Sequence of chain 1.B:
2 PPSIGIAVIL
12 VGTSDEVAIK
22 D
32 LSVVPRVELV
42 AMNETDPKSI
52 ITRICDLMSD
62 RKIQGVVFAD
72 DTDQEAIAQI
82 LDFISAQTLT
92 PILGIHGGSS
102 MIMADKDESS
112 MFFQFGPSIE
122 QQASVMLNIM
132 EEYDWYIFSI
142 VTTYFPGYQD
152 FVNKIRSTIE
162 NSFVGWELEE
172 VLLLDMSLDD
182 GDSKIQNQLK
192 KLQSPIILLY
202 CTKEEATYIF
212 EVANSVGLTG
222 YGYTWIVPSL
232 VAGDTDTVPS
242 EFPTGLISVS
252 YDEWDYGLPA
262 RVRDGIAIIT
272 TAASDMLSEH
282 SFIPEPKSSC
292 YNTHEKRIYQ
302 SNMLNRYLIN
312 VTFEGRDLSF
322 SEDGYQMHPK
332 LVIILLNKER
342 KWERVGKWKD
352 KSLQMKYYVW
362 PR

Binding-site contacts:
Ligand atom C7 contacts residue ALA77 of chain 1.B at 4.3 Å (hydrophobic).
Ligand atom C01 contacts residue PRO48 of chain 1.B at 4.0 Å (hydrophobic).
Ligand atom C02 contacts residue PRO48 of chain 1.B at 4.1 Å (hydrophobic).
Ligand atom O2 contacts residue THR144 of chain 1.B at 3.9 Å.
Ligand atom C4 contacts residue ILE81 of chain 1.B at 3.8 Å (hydrophobic).
Ligand atom C19 contacts residue PRO147 of chain 1.B at 3.7 Å (hydrophobic).
Ligand atom C14 contacts residue GLN80 of chain 1.B at 3.8 Å.
Ligand atom O1 contacts residue GLN80 of chain 1.B at 3.1 Å (h-bond).
Ligand atom O2 contacts residue GLU206 of chain 1.B at 2.5 Å (salt-bridge).
Ligand atom C12 contacts residue GLN80 of chain 1.B at 3.1 Å.
Ligand atom C18 contacts residue GLU206 of chain 1.B at 3.5 Å.
Ligand atom C8 contacts residue GLN80 of chain 1.B at 3.6 Å.
Ligand atom C6 contacts residue GLN80 of chain 1.B at 4.3 Å.
Ligand atom C7 contacts residue GLN80 of chain 1.B at 4.0 Å.
Ligand atom C3 contacts residue TYR145 of chain 1.B at 3.8 Å (hydrophobic).
Ligand atom O2 contacts residue TYR145 of chain 1.B at 4.2 Å.
Ligand atom C7 contacts residue ILE81 of chain 1.B at 4.0 Å (hydrophobic).
Ligand atom C15 contacts residue PRO147 of chain 1.B at 4.1 Å (hydrophobic).
Ligand atom C3 contacts residue PHE146 of chain 1.B at 3.6 Å (hydrophobic).
Ligand atom C5 contacts residue GLN80 of chain 1.B at 3.9 Å.
Ligand atom N1 contacts residue GLN80 of chain 1.B at 3.0 Å (h-bond).
Ligand atom C13 contacts residue GLN80 of chain 1.B at 3.9 Å.
Ligand atom C02 contacts residue ILE81 of chain 1.B at 4.1 Å (hydrophobic).
Ligand atom C6 contacts residue ILE81 of chain 1.B at 4.2 Å (hydrophobic).
Ligand atom C9 contacts residue GLN80 of chain 1.B at 3.3 Å.
Ligand atom C12 contacts residue ALA77 of chain 1.B at 3.8 Å (hydrophobic).
Ligand atom C10 contacts residue GLN80 of chain 1.B at 3.4 Å.
Ligand atom C11 contacts residue GLN80 of chain 1.B at 3.3 Å.
Ligand atom C2 contacts residue GLU206 of chain 1.B at 3.7 Å.
Ligand atom C15 contacts residue PHE146 of chain 1.B at 4.0 Å (hydrophobic).
Ligand atom O1 contacts residue PRO147 of chain 1.B at 3.7 Å.
Ligand atom C16 contacts residue PHE146 of chain 1.B at 3.8 Å (hydrophobic).
Ligand atom C1 contacts residue PHE84 of chain 1.B at 4.1 Å (hydrophobic).
Ligand atom C5 contacts residue ILE81 of chain 1.B at 3.9 Å (hydrophobic).
Ligand atom C18 contacts residue PHE146 of chain 1.B at 3.9 Å (hydrophobic).
Ligand atom C2 contacts residue PHE146 of chain 1.B at 3.8 Å (hydrophobic).
Ligand atom C3 contacts residue PRO147 of chain 1.B at 4.2 Å (hydrophobic).
Ligand atom C6 contacts residue PHE84 of chain 1.B at 3.8 Å (hydrophobic).
Ligand atom C19 contacts residue PHE146 of chain 1.B at 4.2 Å (hydrophobic).
Ligand atom O2 contacts residue PHE146 of chain 1.B at 3.7 Å.

A small-molecule ligand and the protein it binds are described below.
Small molecule (SMILES): C[C@@H](C(O)c1ccc(O)cc1)N1CCC(Cc2ccccc2)CC1